Binding-site contacts:
Ligand atom C5 contacts residue PRO203 of chain 2.A at 4.0 Å (hydrophobic).
Ligand atom C6 contacts residue GLY422 of chain 2.A at 3.8 Å.
Ligand atom N7 contacts residue HIS413 of chain 2.A at 4.1 Å.
Ligand atom C5 contacts residue VAL202 of chain 2.A at 3.6 Å (hydrophobic).
Ligand atom C2' contacts residue PRO203 of chain 2.A at 3.3 Å (hydrophobic).
Ligand atom C2 contacts residue GLY422 of chain 2.A at 3.3 Å.
Ligand atom C2 contacts residue PRO203 of chain 2.A at 3.9 Å (hydrophobic).
Ligand atom C6 contacts residue PRO203 of chain 2.A at 4.0 Å (hydrophobic).
Ligand atom C5 contacts residue SER415 of chain 2.A at 4.1 Å.
Ligand atom C4 contacts residue PRO203 of chain 2.A at 4.2 Å (hydrophobic).
Ligand atom C1' contacts residue PRO203 of chain 2.A at 4.1 Å (hydrophobic).
Ligand atom C2' contacts residue PRO414 of chain 2.A at 3.8 Å (hydrophobic).
Ligand atom C6 contacts residue SER415 of chain 2.A at 4.1 Å.
Ligand atom N3 contacts residue ASP201 of chain 2.A at 4.1 Å.
Ligand atom N3 contacts residue PRO203 of chain 2.A at 4.2 Å.
Ligand atom C5 contacts residue ASP201 of chain 2.A at 4.1 Å.
Ligand atom N1 contacts residue PRO203 of chain 2.A at 4.2 Å.
Ligand atom N4 contacts residue VAL202 of chain 2.A at 2.9 Å (h-bond).
Ligand atom N6 contacts residue PHE421 of chain 2.A at 3.9 Å.
Ligand atom C6 contacts residue PRO203 of chain 2.A at 4.0 Å (hydrophobic).
Ligand atom N7 contacts residue ASN392 of chain 2.A at 4.2 Å.
Ligand atom N1 contacts residue GLY422 of chain 2.A at 3.0 Å (h-bond).
Ligand atom N1 contacts residue VAL202 of chain 2.A at 3.6 Å.
Ligand atom N3 contacts residue PRO414 of chain 2.A at 4.2 Å.
Ligand atom C6 contacts residue VAL202 of chain 2.A at 4.2 Å (hydrophobic).
Ligand atom C5 contacts residue ARG91 of chain 2.A at 4.1 Å.
Ligand atom N7 contacts residue SER415 of chain 2.A at 4.0 Å.
Ligand atom C4 contacts residue ASP201 of chain 2.A at 3.7 Å.
Ligand atom N6 contacts residue SER415 of chain 2.A at 3.6 Å.
Ligand atom N1 contacts residue PRO203 of chain 2.A at 3.8 Å.
Ligand atom C4 contacts residue PRO203 of chain 2.A at 4.1 Å (hydrophobic).
Ligand atom C2' contacts residue HIS413 of chain 2.A at 3.8 Å.
Ligand atom N7 contacts residue PRO203 of chain 2.A at 4.2 Å.
Ligand atom N4 contacts residue ASP201 of chain 2.A at 2.5 Å.
Ligand atom C2 contacts residue VAL202 of chain 2.A at 4.2 Å (hydrophobic).
Ligand atom C5 contacts residue PRO203 of chain 2.A at 3.9 Å (hydrophobic).
Ligand atom N6 contacts residue GLY420 of chain 2.A at 3.7 Å.
Ligand atom N6 contacts residue GLY422 of chain 2.A at 3.4 Å (h-bond).
Ligand atom C4 contacts residue VAL202 of chain 2.A at 3.7 Å (hydrophobic).
Ligand atom C8 contacts residue HIS413 of chain 2.A at 3.8 Å.

A protein and the small-molecule ligand that binds it are described below.
Small molecule (SMILES): Nc1ccn([C@H]2C[C@H](O[P](=O)(O)OC[C@H]3O[C@@H](n4cnc5c(N)ncnc54)C[C@@H]3O)[C@@H](COP(=O)(O)O)O2)c(=O)n1

Sequence of chain 2.A:
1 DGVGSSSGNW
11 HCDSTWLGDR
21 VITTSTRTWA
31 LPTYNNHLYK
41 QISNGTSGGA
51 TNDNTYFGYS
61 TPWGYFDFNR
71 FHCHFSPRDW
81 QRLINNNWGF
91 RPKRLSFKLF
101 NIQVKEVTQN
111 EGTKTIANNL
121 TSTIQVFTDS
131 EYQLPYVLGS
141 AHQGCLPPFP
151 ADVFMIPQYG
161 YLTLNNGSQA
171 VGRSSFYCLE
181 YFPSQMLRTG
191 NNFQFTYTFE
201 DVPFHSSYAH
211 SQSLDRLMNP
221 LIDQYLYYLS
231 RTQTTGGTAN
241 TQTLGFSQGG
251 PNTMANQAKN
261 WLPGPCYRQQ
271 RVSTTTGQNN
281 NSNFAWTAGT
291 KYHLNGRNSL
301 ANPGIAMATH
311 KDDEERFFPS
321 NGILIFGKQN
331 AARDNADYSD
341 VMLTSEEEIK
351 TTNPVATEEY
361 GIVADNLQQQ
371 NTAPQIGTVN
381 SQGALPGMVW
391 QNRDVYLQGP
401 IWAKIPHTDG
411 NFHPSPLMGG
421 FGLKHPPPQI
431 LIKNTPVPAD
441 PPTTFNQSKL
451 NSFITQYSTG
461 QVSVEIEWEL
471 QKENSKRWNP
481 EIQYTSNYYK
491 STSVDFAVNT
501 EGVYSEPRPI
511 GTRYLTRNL